Binding-site contacts:
Ligand atom C1 contacts residue ASN233 of chain 1.A at 1.4 Å.
Ligand atom N2 contacts residue ASN233 of chain 1.A at 3.0 Å (h-bond).
Ligand atom O5 contacts residue ASN233 of chain 1.A at 2.3 Å (h-bond).
Ligand atom C2 contacts residue ASN233 of chain 1.A at 2.5 Å.
Ligand atom O7 contacts residue ASN233 of chain 1.A at 3.8 Å.
Ligand atom C3 contacts residue ASN233 of chain 1.A at 3.8 Å.
Ligand atom C7 contacts residue ASN233 of chain 1.A at 3.6 Å.
Ligand atom C4 contacts residue ASN233 of chain 1.A at 4.2 Å.
Ligand atom C5 contacts residue ASN233 of chain 1.A at 3.6 Å.

Sequence of chain 1.A:
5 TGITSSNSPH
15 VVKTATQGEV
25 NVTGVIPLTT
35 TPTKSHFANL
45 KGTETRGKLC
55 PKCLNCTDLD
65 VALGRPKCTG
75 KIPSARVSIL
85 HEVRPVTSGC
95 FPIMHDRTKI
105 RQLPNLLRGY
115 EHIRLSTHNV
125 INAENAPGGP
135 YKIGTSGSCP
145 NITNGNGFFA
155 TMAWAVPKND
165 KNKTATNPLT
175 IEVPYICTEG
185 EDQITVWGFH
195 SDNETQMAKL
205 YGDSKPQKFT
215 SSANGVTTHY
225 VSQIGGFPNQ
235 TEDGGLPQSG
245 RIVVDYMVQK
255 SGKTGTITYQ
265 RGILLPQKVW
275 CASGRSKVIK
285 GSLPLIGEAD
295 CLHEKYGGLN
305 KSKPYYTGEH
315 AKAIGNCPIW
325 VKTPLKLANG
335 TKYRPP

This small molecule binds to this protein.
Small molecule (SMILES): CC(=O)N[C@H]1[C@H](O[C@H]2[C@H](O)[C@@H](NC(C)=O)CO[C@@H]2CO)O[C@H](CO)[C@@H](O[C@@H]2O[C@H](CO)[C@@H](O)[C@H](O[C@H]3O[C@H](CO)[C@@H](O)[C@H](O)[C@@H]3O)[C@@H]2O)[C@@H]1O